Sequence of chain 1.A:
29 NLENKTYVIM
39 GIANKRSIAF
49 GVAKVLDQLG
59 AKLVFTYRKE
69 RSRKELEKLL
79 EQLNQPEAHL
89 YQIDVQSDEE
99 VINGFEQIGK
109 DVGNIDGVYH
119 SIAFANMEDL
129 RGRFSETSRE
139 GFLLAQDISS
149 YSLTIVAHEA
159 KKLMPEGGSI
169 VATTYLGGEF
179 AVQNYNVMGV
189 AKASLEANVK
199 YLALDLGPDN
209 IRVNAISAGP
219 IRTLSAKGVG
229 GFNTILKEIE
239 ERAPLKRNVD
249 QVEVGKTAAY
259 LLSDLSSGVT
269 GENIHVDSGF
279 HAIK

This protein binds this small molecule.
Small molecule (SMILES): Cc1c(N)cccc1Cn1ccc(OCCc2cccs2)cc1=O

Binding-site contacts:
Ligand atom O1 contacts residue NDP1 of chain 1.E at 2.7 Å (h-bond).
Ligand atom C15 contacts residue GLN181 of chain 1.A at 3.6 Å.
Ligand atom C4 contacts residue LEU128 of chain 1.A at 3.9 Å (hydrophobic).
Ligand atom C18 contacts residue TYR183 of chain 1.A at 3.6 Å (hydrophobic).
Ligand atom O contacts residue NDP1 of chain 1.E at 3.5 Å (h-bond).
Ligand atom S contacts residue PHE230 of chain 1.A at 4.0 Å.
Ligand atom C10 contacts residue NDP1 of chain 1.E at 3.5 Å.
Ligand atom C17 contacts residue NDP1 of chain 1.E at 3.4 Å.
Ligand atom C11 contacts residue TYR173 of chain 1.A at 3.4 Å (hydrophobic).
Ligand atom C7 contacts residue NDP1 of chain 1.E at 3.4 Å.
Ligand atom C14 contacts residue VAL180 of chain 1.A at 3.6 Å (hydrophobic).
Ligand atom C12 contacts residue TYR173 of chain 1.A at 3.5 Å (hydrophobic).
Ligand atom C12 contacts residue PRO218 of chain 1.A at 4.0 Å (hydrophobic).
Ligand atom N contacts residue ALA123 of chain 1.A at 3.3 Å (h-bond).
Ligand atom C5 contacts residue MET186 of chain 1.A at 3.9 Å (hydrophobic).
Ligand atom C6 contacts residue MET186 of chain 1.A at 3.6 Å (hydrophobic).
Ligand atom C2 contacts residue MET186 of chain 1.A at 3.6 Å (hydrophobic).
Ligand atom C6 contacts residue SER223 of chain 1.A at 3.9 Å.
Ligand atom C7 contacts residue SER223 of chain 1.A at 3.7 Å.
Ligand atom C contacts residue ALA121 of chain 1.A at 3.3 Å (hydrophobic).
Ligand atom O1 contacts residue LYS190 of chain 1.A at 4.0 Å.
Ligand atom C1 contacts residue SER223 of chain 1.A at 3.8 Å.
Ligand atom C15 contacts residue TYR183 of chain 1.A at 3.7 Å (hydrophobic).
Ligand atom C contacts residue SER223 of chain 1.A at 3.4 Å.
Ligand atom C1 contacts residue MET186 of chain 1.A at 3.4 Å (hydrophobic).
Ligand atom O1 contacts residue TYR183 of chain 1.A at 2.8 Å (h-bond).
Ligand atom C8 contacts residue NDP1 of chain 1.E at 3.5 Å.
Ligand atom O contacts residue PHE230 of chain 1.A at 3.9 Å.
Ligand atom C contacts residue MET186 of chain 1.A at 3.8 Å (hydrophobic).
Ligand atom C18 contacts residue NDP1 of chain 1.E at 3.4 Å.
Ligand atom C2 contacts residue ALA123 of chain 1.A at 3.8 Å (hydrophobic).
Ligand atom C8 contacts residue SER223 of chain 1.A at 4.0 Å.
Ligand atom C16 contacts residue TYR183 of chain 1.A at 4.0 Å (hydrophobic).
Ligand atom C3 contacts residue MET186 of chain 1.A at 3.9 Å (hydrophobic).
Ligand atom C9 contacts residue NDP1 of chain 1.E at 3.4 Å.
Ligand atom C12 contacts residue ILE233 of chain 1.A at 3.8 Å (hydrophobic).
Ligand atom N contacts residue PHE122 of chain 1.A at 3.5 Å.
Ligand atom C3 contacts residue ALA123 of chain 1.A at 3.8 Å (hydrophobic).
Ligand atom C17 contacts residue TYR183 of chain 1.A at 3.4 Å (hydrophobic).
Ligand atom N1 contacts residue NDP1 of chain 1.E at 3.6 Å.